Binding-site contacts:
Ligand atom F2 contacts residue VAL286 of chain 1.A at 3.3 Å.
Ligand atom N3 contacts residue HEM1 of chain 1.E at 2.9 Å (h-bond).
Ligand atom F1 contacts residue GLN222 of chain 1.A at 3.7 Å.
Ligand atom C11 contacts residue SER282 of chain 1.A at 3.6 Å.
Ligand atom N1 contacts residue GLU194 of chain 1.A at 3.8 Å.
Ligand atom F1 contacts residue ALA187 of chain 1.A at 3.5 Å.
Ligand atom N3 contacts residue PHE98 of chain 1.A at 3.8 Å.
Ligand atom S1 contacts residue PHE98 of chain 1.A at 3.8 Å.
Ligand atom N2 contacts residue PHE98 of chain 1.A at 3.6 Å.
Ligand atom C6 contacts residue LEU191 of chain 1.A at 3.7 Å (hydrophobic).
Ligand atom F2 contacts residue SER282 of chain 1.A at 3.4 Å.
Ligand atom C5 contacts residue ALA187 of chain 1.A at 3.5 Å (hydrophobic).
Ligand atom C10 contacts residue PHE98 of chain 1.A at 3.4 Å (hydrophobic).
Ligand atom F1 contacts residue GLY190 of chain 1.A at 3.0 Å.
Ligand atom O1 contacts residue PHE461 of chain 1.A at 3.4 Å.
Ligand atom C16 contacts residue ALA283 of chain 1.A at 3.5 Å (hydrophobic).
Ligand atom C16 contacts residue PHE98 of chain 1.A at 3.4 Å (hydrophobic).
Ligand atom C8 contacts residue LEU191 of chain 1.A at 3.7 Å (hydrophobic).
Ligand atom C8 contacts residue PHE461 of chain 1.A at 3.8 Å (hydrophobic).
Ligand atom C6 contacts residue GLY190 of chain 1.A at 3.6 Å.
Ligand atom N2 contacts residue GLU194 of chain 1.A at 3.0 Å (salt-bridge).
Ligand atom N4 contacts residue HEM1 of chain 1.E at 2.0 Å.
Ligand atom C12 contacts residue SER282 of chain 1.A at 3.2 Å.
Ligand atom C2 contacts residue GLU194 of chain 1.A at 3.8 Å.
Ligand atom C1 contacts residue GLY190 of chain 1.A at 3.8 Å.
Ligand atom N4 contacts residue PHE98 of chain 1.A at 3.7 Å.
Ligand atom C15 contacts residue PHE98 of chain 1.A at 3.7 Å (hydrophobic).
Ligand atom C12 contacts residue ASP279 of chain 1.A at 3.7 Å.
Ligand atom C5 contacts residue SER282 of chain 1.A at 3.8 Å.
Ligand atom C10 contacts residue ALA283 of chain 1.A at 3.5 Å (hydrophobic).
Ligand atom C13 contacts residue GLU194 of chain 1.A at 3.7 Å.
Ligand atom S1 contacts residue ASP279 of chain 1.A at 3.5 Å (salt-bridge).
Ligand atom C14 contacts residue PHE98 of chain 1.A at 3.4 Å (hydrophobic).
Ligand atom C4 contacts residue SER282 of chain 1.A at 3.7 Å.
Ligand atom C1 contacts residue GLN222 of chain 1.A at 3.7 Å.
Ligand atom C16 contacts residue THR287 of chain 1.A at 3.6 Å.
Ligand atom F1 contacts residue LEU191 of chain 1.A at 3.4 Å.
Ligand atom C16 contacts residue HEM1 of chain 1.E at 3.0 Å.
Ligand atom C1 contacts residue GLU194 of chain 1.A at 3.8 Å.
Ligand atom C14 contacts residue THR287 of chain 1.A at 3.6 Å.

Sequence of chain 1.A:
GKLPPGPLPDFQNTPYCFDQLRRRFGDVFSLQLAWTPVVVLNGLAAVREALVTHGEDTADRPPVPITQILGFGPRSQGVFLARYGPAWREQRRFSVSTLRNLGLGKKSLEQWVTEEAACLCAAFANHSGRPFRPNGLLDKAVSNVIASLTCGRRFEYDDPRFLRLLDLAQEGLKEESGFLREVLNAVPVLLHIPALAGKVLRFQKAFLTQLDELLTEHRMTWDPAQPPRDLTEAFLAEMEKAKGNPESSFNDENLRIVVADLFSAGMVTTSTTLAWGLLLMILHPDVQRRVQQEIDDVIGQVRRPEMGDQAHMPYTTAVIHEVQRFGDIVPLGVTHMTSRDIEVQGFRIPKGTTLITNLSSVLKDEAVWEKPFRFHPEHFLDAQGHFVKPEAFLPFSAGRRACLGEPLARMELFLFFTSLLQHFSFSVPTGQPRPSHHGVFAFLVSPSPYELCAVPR

The protein below binds the small molecule below.
Small molecule (SMILES): NC1=N[C@@]2(c3ccc(F)cc3F)CO[C@@H](c3cn[nH]c3)C[C@H]2CS1